Sequence of chain 1.A:
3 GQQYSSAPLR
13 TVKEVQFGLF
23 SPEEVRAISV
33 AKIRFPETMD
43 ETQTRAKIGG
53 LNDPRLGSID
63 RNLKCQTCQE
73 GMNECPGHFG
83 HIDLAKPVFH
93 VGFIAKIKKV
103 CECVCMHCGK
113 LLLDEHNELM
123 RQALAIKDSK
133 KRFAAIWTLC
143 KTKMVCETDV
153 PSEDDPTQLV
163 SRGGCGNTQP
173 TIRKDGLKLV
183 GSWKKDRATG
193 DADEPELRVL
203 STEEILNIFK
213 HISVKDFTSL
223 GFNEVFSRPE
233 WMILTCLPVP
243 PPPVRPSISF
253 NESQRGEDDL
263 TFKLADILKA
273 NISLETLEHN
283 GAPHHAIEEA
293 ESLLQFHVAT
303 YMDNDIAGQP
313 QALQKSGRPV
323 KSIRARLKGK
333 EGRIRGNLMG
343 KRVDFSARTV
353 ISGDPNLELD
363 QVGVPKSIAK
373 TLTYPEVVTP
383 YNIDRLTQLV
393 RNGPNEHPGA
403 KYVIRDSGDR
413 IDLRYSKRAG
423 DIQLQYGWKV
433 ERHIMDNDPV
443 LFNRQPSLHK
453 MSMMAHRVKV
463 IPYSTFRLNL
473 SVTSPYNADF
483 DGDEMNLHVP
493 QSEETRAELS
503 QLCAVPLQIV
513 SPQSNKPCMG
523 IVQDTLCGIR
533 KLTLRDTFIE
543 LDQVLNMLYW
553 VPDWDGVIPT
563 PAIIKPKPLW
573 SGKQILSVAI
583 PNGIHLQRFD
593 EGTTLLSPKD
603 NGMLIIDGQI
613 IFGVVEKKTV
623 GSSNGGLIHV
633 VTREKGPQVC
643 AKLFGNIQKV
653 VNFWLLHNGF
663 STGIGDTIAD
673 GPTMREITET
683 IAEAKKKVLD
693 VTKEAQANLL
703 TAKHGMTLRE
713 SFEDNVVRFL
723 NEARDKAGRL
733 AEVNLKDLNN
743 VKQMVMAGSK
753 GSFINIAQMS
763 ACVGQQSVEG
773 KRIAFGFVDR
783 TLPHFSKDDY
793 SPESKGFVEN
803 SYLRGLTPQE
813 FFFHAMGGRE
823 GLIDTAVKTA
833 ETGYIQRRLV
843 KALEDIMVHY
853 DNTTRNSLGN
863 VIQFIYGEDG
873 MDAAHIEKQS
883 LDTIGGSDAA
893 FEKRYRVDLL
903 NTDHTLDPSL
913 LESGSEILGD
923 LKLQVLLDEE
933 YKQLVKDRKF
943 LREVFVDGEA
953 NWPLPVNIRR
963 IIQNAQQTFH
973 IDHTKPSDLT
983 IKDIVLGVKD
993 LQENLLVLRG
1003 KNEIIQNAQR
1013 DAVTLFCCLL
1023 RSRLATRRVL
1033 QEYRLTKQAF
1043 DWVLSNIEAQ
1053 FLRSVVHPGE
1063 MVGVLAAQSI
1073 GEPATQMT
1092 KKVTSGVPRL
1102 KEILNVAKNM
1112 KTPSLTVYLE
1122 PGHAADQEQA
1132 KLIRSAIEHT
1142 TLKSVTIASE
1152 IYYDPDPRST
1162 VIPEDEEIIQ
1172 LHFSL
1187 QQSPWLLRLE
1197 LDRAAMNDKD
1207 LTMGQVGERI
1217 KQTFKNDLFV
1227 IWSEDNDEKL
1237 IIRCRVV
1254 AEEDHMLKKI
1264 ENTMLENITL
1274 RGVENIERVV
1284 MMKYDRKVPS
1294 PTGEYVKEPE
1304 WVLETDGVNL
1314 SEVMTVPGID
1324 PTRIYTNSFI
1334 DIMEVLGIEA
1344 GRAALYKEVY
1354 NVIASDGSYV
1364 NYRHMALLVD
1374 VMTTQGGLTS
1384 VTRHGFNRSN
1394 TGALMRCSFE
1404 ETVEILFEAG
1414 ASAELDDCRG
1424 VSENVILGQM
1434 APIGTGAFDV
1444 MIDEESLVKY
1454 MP

This protein binds this small molecule.
Small molecule (SMILES): Nc1ccn([C@@H]2O[C@H](CO[P](=O)(O)O[C@H]3[C@@H](O)[C@H](n4ccc(N)nc4=O)O[C@@H]3CO[P](=O)(O)O[C@H]3[C@@H](O)[C@H](n4cnc5c(N)ncnc54)O[C@@H]3COP(=O)=O)[C@@H](O[P](=O)(O)OC[C@H]3O[C@@H](n4cnc5c(N)ncnc54)[C@H](O)[C@@H]3O[P](=O)(O)OC[C@H]3O[C@@H](n4cnc5c(=O)nc(N)[nH]c54)[C@H](O)[C@@H]3O[P](=O)(O)OC[C@H]3O[C@@H](n4cnc5c(=O)nc(N)[nH]c54)[C@H](O)[C@@H]3O[P](=O)(O)OC[C@H]3O[C@@H](n4cnc5c(N)ncnc54)[C@H](O)[C@@H]3O)[C@H]2O)c(=O)n1

Binding-site contacts:
Ligand atom OP1 contacts residue ARG497 of chain 1.B at 3.6 Å (salt-bridge).
Ligand atom C5' contacts residue GLN776 of chain 1.B at 3.3 Å.
Ligand atom C3' contacts residue ASP485 of chain 1.A at 3.6 Å.
Ligand atom C2' contacts residue ASP485 of chain 1.A at 3.9 Å.
Ligand atom OP1 contacts residue LYS987 of chain 1.B at 3.5 Å.
Ligand atom C5' contacts residue GLN481 of chain 1.B at 3.7 Å.
Ligand atom C4' contacts residue ASP485 of chain 1.A at 3.5 Å.
Ligand atom O3' contacts residue MG1 of chain 1.R at 1.9 Å.
Ligand atom OP1 contacts residue GLN481 of chain 1.B at 3.8 Å.
Ligand atom O3' contacts residue GLN776 of chain 1.B at 3.4 Å (h-bond).
Ligand atom OP1 contacts residue LYS979 of chain 1.B at 2.9 Å (salt-bridge).
Ligand atom O2' contacts residue LYS1102 of chain 1.B at 3.9 Å.
Ligand atom C3' contacts residue MG1 of chain 1.R at 3.3 Å.
Ligand atom O3' contacts residue ASP485 of chain 1.A at 2.9 Å (salt-bridge).
Ligand atom O2' contacts residue MG1 of chain 1.R at 3.9 Å.
Ligand atom OP1 contacts residue ALA477 of chain 1.B at 4.1 Å.
Ligand atom O3' contacts residue LYS979 of chain 1.B at 3.0 Å (salt-bridge).
Ligand atom O2' contacts residue ARG446 of chain 1.A at 3.3 Å (salt-bridge).
Ligand atom C5' contacts residue HIS1097 of chain 1.B at 3.6 Å.
Ligand atom O4' contacts residue HIS1097 of chain 1.B at 3.8 Å.
Ligand atom O2' contacts residue ASP485 of chain 1.A at 3.2 Å (salt-bridge).
Ligand atom O3' contacts residue GLN481 of chain 1.B at 3.9 Å.
Ligand atom O3' contacts residue ASP483 of chain 1.A at 3.1 Å (salt-bridge).
Ligand atom O2' contacts residue GLN776 of chain 1.B at 2.9 Å (h-bond).
Ligand atom P contacts residue GLN776 of chain 1.B at 4.1 Å.
Ligand atom O3' contacts residue ASP481 of chain 1.A at 3.8 Å.
Ligand atom C4' contacts residue HIS1097 of chain 1.B at 3.5 Å.
Ligand atom C2' contacts residue MG1 of chain 1.R at 4.1 Å.
Ligand atom OP1 contacts residue GLN776 of chain 1.B at 3.4 Å (h-bond).
Ligand atom C2' contacts residue GLN776 of chain 1.B at 4.0 Å.
Ligand atom C3' contacts residue GLN776 of chain 1.B at 4.2 Å.
Ligand atom C4' contacts residue MG1 of chain 1.R at 3.8 Å.
Ligand atom C5' contacts residue ASP483 of chain 1.A at 3.7 Å.
Ligand atom C4' contacts residue ASP483 of chain 1.A at 3.8 Å.
Ligand atom O5' contacts residue GLN776 of chain 1.B at 4.2 Å.
Ligand atom O2' contacts residue ALA477 of chain 1.B at 3.8 Å.
Ligand atom OP1 contacts residue ALA772 of chain 1.B at 4.2 Å.
Ligand atom P contacts residue LYS979 of chain 1.B at 3.6 Å.
Ligand atom C5' contacts residue ALA477 of chain 1.B at 4.2 Å (hydrophobic).
Ligand atom C3' contacts residue ASP483 of chain 1.A at 4.0 Å.

Sequence of chain 1.B:
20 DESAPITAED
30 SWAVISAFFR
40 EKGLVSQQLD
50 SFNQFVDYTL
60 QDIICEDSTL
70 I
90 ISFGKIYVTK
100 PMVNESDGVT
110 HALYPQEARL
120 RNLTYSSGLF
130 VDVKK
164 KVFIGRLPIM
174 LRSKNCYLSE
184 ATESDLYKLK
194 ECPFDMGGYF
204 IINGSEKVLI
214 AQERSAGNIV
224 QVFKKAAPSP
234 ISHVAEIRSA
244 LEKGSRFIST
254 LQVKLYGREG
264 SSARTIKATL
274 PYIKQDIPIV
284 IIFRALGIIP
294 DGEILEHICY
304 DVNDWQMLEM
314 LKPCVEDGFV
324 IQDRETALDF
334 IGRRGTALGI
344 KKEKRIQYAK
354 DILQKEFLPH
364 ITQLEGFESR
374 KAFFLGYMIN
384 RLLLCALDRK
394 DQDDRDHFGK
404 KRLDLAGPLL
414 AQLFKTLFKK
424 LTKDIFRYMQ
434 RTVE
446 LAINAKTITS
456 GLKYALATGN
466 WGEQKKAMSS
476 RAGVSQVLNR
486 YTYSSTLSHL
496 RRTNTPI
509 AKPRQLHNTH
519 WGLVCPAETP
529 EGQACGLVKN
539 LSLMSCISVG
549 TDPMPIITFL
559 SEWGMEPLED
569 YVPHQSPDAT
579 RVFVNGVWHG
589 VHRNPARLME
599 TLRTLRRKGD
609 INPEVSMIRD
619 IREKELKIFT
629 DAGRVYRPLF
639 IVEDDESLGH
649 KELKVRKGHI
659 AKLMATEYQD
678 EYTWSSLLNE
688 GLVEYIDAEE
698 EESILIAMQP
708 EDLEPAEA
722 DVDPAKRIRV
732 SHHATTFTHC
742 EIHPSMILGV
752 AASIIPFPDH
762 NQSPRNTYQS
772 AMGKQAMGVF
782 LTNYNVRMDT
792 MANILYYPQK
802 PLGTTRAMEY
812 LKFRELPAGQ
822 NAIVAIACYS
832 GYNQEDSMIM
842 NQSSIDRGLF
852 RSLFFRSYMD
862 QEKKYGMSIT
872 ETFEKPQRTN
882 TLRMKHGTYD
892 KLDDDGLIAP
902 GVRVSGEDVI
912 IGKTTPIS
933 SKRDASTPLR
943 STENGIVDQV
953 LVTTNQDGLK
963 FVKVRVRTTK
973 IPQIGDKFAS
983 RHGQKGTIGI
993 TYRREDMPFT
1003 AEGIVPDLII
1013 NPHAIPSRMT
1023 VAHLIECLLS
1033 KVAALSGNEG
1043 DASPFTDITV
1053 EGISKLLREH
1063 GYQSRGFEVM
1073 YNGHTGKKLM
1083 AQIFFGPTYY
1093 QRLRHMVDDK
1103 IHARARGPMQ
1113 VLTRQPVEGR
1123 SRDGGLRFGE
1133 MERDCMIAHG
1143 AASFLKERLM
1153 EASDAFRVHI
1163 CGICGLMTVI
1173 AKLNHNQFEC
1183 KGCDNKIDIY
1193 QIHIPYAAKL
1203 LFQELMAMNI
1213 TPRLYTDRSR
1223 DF